A protein and the small-molecule ligand that binds it are described below.
Small molecule (SMILES): Nc1nc2c(ncn2[C@@H]2O[C@H](CO[P](=O)(O)O[P](=O)(O)OP(O)(O)=S)[C@@H](O)[C@H]2O)c(=O)[nH]1

Sequence of chain 1.I:
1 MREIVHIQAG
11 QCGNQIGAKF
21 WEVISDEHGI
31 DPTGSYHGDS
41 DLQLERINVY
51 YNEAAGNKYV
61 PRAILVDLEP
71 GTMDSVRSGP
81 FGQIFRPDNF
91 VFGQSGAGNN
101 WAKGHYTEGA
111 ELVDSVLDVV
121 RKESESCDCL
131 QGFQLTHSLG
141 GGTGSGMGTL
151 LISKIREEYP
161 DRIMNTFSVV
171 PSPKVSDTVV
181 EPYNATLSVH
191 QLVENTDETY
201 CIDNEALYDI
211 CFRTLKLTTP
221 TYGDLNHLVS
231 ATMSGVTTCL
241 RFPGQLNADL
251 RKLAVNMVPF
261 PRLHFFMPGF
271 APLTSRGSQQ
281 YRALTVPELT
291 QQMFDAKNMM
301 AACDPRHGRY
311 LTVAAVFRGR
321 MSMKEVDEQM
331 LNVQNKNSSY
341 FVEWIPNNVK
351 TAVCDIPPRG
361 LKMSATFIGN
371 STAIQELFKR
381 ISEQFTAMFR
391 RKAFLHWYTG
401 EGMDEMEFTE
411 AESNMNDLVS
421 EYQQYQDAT

Binding-site contacts:
Ligand atom O2A contacts residue CYS12 of chain 1.I at 2.7 Å (h-bond).
Ligand atom O3' contacts residue ASP177 of chain 1.I at 3.2 Å.
Ligand atom O6 contacts residue GLN15 of chain 1.I at 2.8 Å (h-bond).
Ligand atom O2B contacts residue THR143 of chain 1.I at 3.3 Å.
Ligand atom N3 contacts residue ASN204 of chain 1.I at 3.1 Å (h-bond).
Ligand atom N7 contacts residue CYS12 of chain 1.I at 3.6 Å.
Ligand atom C2 contacts residue ASN226 of chain 1.I at 3.7 Å.
Ligand atom O1B contacts residue GLY144 of chain 1.I at 3.4 Å (h-bond).
Ligand atom PG contacts residue GLU69 of chain 1.I at 3.9 Å.
Ligand atom O2B contacts residue GLY10 of chain 1.I at 3.2 Å.
Ligand atom O1B contacts residue GLY141 of chain 1.I at 3.5 Å.
Ligand atom O2' contacts residue ASN204 of chain 1.I at 3.4 Å (h-bond).
Ligand atom O2' contacts residue ASP177 of chain 1.I at 3.3 Å (salt-bridge).
Ligand atom O2' contacts residue TYR222 of chain 1.I at 3.0 Å (h-bond).
Ligand atom C4 contacts residue ASN204 of chain 1.I at 3.8 Å.
Ligand atom N1 contacts residue ASN226 of chain 1.I at 2.9 Å (h-bond).
Ligand atom O6 contacts residue ASN226 of chain 1.I at 3.5 Å (h-bond).
Ligand atom O2G contacts residue THR143 of chain 1.I at 3.2 Å.
Ligand atom C5 contacts residue CYS12 of chain 1.I at 3.8 Å (hydrophobic).
Ligand atom O1B contacts residue GLY142 of chain 1.I at 3.1 Å (h-bond).
Ligand atom C4' contacts residue SER138 of chain 1.I at 3.8 Å.
Ligand atom O5' contacts residue SER138 of chain 1.I at 3.4 Å (h-bond).
Ligand atom O3G contacts residue GLY142 of chain 1.I at 3.1 Å (h-bond).
Ligand atom C6 contacts residue ASN226 of chain 1.I at 3.7 Å.
Ligand atom O2B contacts residue GLN11 of chain 1.I at 2.9 Å (h-bond).
Ligand atom C8 contacts residue CYS12 of chain 1.I at 3.7 Å (hydrophobic).
Ligand atom C2' contacts residue TYR222 of chain 1.I at 3.6 Å (hydrophobic).
Ligand atom C3' contacts residue ASP177 of chain 1.I at 3.5 Å.
Ligand atom O3A contacts residue GLY141 of chain 1.I at 3.9 Å.
Ligand atom N2 contacts residue ASN226 of chain 1.I at 3.6 Å.
Ligand atom O2G contacts residue GLU69 of chain 1.I at 2.8 Å (salt-bridge).
Ligand atom O4' contacts residue SER138 of chain 1.I at 2.9 Å (h-bond).
Ligand atom O3G contacts residue ASN99 of chain 1.I at 3.6 Å.
Ligand atom C2 contacts residue ASN204 of chain 1.I at 3.6 Å.
Ligand atom PB contacts residue THR143 of chain 1.I at 3.8 Å.
Ligand atom O3G contacts residue THR143 of chain 1.I at 3.8 Å.
Ligand atom O1B contacts residue THR143 of chain 1.I at 3.1 Å (h-bond).
Ligand atom N2 contacts residue ASN204 of chain 1.I at 2.9 Å (h-bond).
Ligand atom O2A contacts residue GLN11 of chain 1.I at 3.3 Å.
Ligand atom C2' contacts residue ASP177 of chain 1.I at 3.9 Å.